Binding-site contacts:
Ligand atom C5 contacts residue ILE281 of chain 1.B at 4.1 Å (hydrophobic).
Ligand atom C2 contacts residue ASN283 of chain 1.B at 2.4 Å.
Ligand atom N2 contacts residue ASN283 of chain 1.B at 2.9 Å (h-bond).
Ligand atom C6 contacts residue ARG558 of chain 1.B at 3.8 Å.
Ligand atom C3 contacts residue ASN283 of chain 1.B at 3.8 Å.
Ligand atom C1 contacts residue ASN283 of chain 1.B at 1.4 Å.
Ligand atom C8 contacts residue TYR284 of chain 1.B at 4.3 Å (hydrophobic).
Ligand atom C5 contacts residue ASN283 of chain 1.B at 3.6 Å.
Ligand atom O7 contacts residue ASN283 of chain 1.B at 3.8 Å.
Ligand atom O7 contacts residue THR312 of chain 1.B at 4.0 Å.
Ligand atom C4 contacts residue ASN283 of chain 1.B at 4.2 Å.
Ligand atom O5 contacts residue ILE281 of chain 1.B at 3.7 Å.
Ligand atom C1 contacts residue ILE281 of chain 1.B at 3.8 Å (hydrophobic).
Ligand atom O7 contacts residue SER311 of chain 1.B at 3.2 Å (h-bond).
Ligand atom C8 contacts residue SER311 of chain 1.B at 4.5 Å.
Ligand atom C7 contacts residue ASN283 of chain 1.B at 3.5 Å.
Ligand atom C8 contacts residue MET310 of chain 1.B at 4.2 Å (hydrophobic).
Ligand atom C8 contacts residue ASN283 of chain 1.B at 4.1 Å.
Ligand atom O6 contacts residue ARG558 of chain 1.B at 3.8 Å.
Ligand atom O5 contacts residue ASN283 of chain 1.B at 2.3 Å (h-bond).
Ligand atom C7 contacts residue SER311 of chain 1.B at 3.9 Å.

Sequence of chain 1.B:
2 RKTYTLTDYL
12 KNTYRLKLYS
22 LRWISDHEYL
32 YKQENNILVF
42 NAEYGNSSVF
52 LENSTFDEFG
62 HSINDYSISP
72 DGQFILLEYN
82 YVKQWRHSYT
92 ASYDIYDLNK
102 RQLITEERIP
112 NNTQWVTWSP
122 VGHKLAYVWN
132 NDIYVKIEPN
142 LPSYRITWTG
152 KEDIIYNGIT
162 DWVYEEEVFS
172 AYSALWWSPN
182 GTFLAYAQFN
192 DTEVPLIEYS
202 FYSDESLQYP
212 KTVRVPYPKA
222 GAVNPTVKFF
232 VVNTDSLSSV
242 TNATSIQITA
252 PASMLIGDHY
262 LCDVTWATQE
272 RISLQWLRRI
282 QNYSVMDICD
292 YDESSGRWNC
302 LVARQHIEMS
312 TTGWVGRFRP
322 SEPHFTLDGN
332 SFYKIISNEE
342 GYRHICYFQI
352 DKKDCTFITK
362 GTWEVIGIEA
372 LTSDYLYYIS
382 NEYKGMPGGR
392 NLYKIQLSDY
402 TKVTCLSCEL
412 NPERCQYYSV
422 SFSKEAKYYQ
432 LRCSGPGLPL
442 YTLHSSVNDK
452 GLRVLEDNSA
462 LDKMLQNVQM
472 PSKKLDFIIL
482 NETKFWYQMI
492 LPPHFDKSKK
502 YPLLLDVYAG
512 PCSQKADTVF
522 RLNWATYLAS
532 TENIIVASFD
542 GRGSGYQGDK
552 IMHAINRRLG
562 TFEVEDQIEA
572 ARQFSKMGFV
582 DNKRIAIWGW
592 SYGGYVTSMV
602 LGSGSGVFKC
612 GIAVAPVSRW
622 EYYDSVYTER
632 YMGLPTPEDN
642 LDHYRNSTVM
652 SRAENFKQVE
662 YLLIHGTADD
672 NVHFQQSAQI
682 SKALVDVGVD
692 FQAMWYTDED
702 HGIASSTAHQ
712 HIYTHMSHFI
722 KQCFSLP

The small molecule below binds the protein below.
Small molecule (SMILES): CC(=O)N[C@@H]1[C@@H](O)[C@H](O)[C@@H](CO)O[C@H]1O